This protein binds this small molecule.
Small molecule (SMILES): C[C@@H]1C[C@H]2[C@@H]3CCC4=CC(=O)C=C[C@]4(C)[C@@]3(F)[C@@H](O)C[C@]2(C)[C@@]1(O)C(=O)CO

Binding-site contacts:
Ligand atom C11 contacts residue TRP184 of chain 1.A at 4.4 Å (hydrophobic).
Ligand atom C19 contacts residue TRP184 of chain 1.A at 3.3 Å (hydrophobic).
Ligand atom C11 contacts residue ASN183 of chain 1.A at 3.5 Å.
Ligand atom C2 contacts residue TRP184 of chain 1.A at 2.9 Å (hydrophobic).
Ligand atom C10 contacts residue TRP184 of chain 1.A at 4.0 Å (hydrophobic).
Ligand atom C1 contacts residue PHE187 of chain 1.A at 4.2 Å (hydrophobic).
Ligand atom O1 contacts residue TRP184 of chain 1.A at 4.2 Å.
Ligand atom C12 contacts residue ASN183 of chain 1.A at 3.7 Å.
Ligand atom O4 contacts residue ASN183 of chain 1.A at 4.2 Å.
Ligand atom O5 contacts residue ASN183 of chain 1.A at 2.3 Å (h-bond).
Ligand atom C21 contacts residue ASN183 of chain 1.A at 3.2 Å.
Ligand atom C20 contacts residue ASN183 of chain 1.A at 4.1 Å.
Ligand atom O2 contacts residue ASN183 of chain 1.A at 2.6 Å (h-bond).
Ligand atom C3 contacts residue TRP184 of chain 1.A at 3.9 Å (hydrophobic).
Ligand atom C1 contacts residue TRP184 of chain 1.A at 3.2 Å (hydrophobic).
Ligand atom O2 contacts residue TRP184 of chain 1.A at 3.2 Å.

Sequence of chain 1.A:
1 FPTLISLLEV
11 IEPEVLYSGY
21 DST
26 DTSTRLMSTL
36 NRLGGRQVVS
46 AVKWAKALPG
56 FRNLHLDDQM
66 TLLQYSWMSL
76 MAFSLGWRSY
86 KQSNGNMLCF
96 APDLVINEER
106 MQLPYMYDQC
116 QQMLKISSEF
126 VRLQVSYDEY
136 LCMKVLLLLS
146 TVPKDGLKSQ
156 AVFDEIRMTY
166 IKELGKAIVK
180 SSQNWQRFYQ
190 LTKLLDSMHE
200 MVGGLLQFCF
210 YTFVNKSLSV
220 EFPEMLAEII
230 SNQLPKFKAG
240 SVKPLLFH